Sequence of chain 4.A:
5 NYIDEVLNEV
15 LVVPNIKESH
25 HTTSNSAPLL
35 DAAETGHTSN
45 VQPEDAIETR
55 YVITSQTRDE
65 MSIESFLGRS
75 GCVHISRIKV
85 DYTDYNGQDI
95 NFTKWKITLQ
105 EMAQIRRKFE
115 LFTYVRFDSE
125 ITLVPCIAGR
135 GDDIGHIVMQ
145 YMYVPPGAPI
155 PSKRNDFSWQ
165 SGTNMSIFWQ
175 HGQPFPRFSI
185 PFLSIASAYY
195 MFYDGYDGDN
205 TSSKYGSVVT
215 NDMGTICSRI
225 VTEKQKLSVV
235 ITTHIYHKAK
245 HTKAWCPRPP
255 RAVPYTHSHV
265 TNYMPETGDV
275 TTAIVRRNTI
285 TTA

This protein binds this small molecule.
Small molecule (SMILES): OC[C@H]1O[C@@](CO)(O[C@H]2O[C@H](CO)[C@@H](O)[C@H](O)[C@H]2O)[C@@H](O)[C@@H]1O

Binding-site contacts:
Ligand atom O6 contacts residue HIS241 of chain 4.A at 4.0 Å.
Ligand atom O4 contacts residue HIS263 of chain 4.A at 2.6 Å.
Ligand atom C5 contacts residue HIS263 of chain 4.A at 3.9 Å.
Ligand atom C3 contacts residue ASN215 of chain 4.A at 3.5 Å.
Ligand atom C2 contacts residue MET217 of chain 4.A at 3.5 Å (hydrophobic).
Ligand atom C1 contacts residue MET195 of chain 4.A at 3.2 Å (hydrophobic).
Ligand atom C6 contacts residue LEU103 of chain 4.A at 2.7 Å (hydrophobic).
Ligand atom C4 contacts residue ASN215 of chain 4.A at 4.0 Å.
Ligand atom O2 contacts residue MET195 of chain 4.A at 3.6 Å.
Ligand atom O5 contacts residue LEU103 of chain 4.A at 3.0 Å (h-bond).
Ligand atom C2 contacts residue TYR193 of chain 4.A at 3.8 Å (hydrophobic).
Ligand atom O3 contacts residue MET217 of chain 4.A at 2.5 Å (h-bond).
Ligand atom O1 contacts residue MET195 of chain 4.A at 3.8 Å.
Ligand atom C4 contacts residue HIS263 of chain 4.A at 3.7 Å.
Ligand atom C5 contacts residue LEU103 of chain 4.A at 3.5 Å (hydrophobic).
Ligand atom O2 contacts residue ASN215 of chain 4.A at 3.5 Å.
Ligand atom C6 contacts residue THR102 of chain 4.A at 1.9 Å.
Ligand atom O4 contacts residue THR102 of chain 4.A at 3.8 Å.
Ligand atom O6 contacts residue ILE101 of chain 4.A at 2.1 Å (h-bond).
Ligand atom C3 contacts residue MET217 of chain 4.A at 3.2 Å (hydrophobic).
Ligand atom O4 contacts residue ASN215 of chain 4.A at 3.4 Å (h-bond).
Ligand atom O6 contacts residue LEU103 of chain 4.A at 3.3 Å.
Ligand atom C6 contacts residue LEU103 of chain 4.A at 3.2 Å (hydrophobic).
Ligand atom O3 contacts residue ASN215 of chain 4.A at 2.1 Å.
Ligand atom C5 contacts residue LEU103 of chain 4.A at 3.0 Å (hydrophobic).
Ligand atom O3 contacts residue TYR194 of chain 4.A at 3.9 Å.
Ligand atom C4 contacts residue THR102 of chain 4.A at 3.9 Å.
Ligand atom O1 contacts residue TYR194 of chain 4.A at 3.8 Å.
Ligand atom O6 contacts residue LEU103 of chain 4.A at 4.0 Å.
Ligand atom O4 contacts residue ILE101 of chain 4.A at 4.0 Å.
Ligand atom O1 contacts residue GLN104 of chain 4.A at 3.9 Å.
Ligand atom O2 contacts residue TYR193 of chain 4.A at 3.9 Å.
Ligand atom O2 contacts residue MET217 of chain 4.A at 3.3 Å (h-bond).
Ligand atom C6 contacts residue ILE101 of chain 4.A at 3.2 Å (hydrophobic).
Ligand atom O6 contacts residue THR102 of chain 4.A at 2.4 Å.
Ligand atom C5 contacts residue THR102 of chain 4.A at 2.8 Å.
Ligand atom O5 contacts residue THR102 of chain 4.A at 3.6 Å.
Ligand atom O5 contacts residue LEU103 of chain 4.A at 3.3 Å.
Ligand atom O3 contacts residue ILE101 of chain 4.A at 3.5 Å.
Ligand atom C6 contacts residue HIS241 of chain 4.A at 3.7 Å.